The small molecule below binds the protein below.
Small molecule (SMILES): CC(=O)N[C@@H]1[C@@H](O)[C@H](O)[C@@H](CO)O[C@H]1O

Sequence of chain 1.A:
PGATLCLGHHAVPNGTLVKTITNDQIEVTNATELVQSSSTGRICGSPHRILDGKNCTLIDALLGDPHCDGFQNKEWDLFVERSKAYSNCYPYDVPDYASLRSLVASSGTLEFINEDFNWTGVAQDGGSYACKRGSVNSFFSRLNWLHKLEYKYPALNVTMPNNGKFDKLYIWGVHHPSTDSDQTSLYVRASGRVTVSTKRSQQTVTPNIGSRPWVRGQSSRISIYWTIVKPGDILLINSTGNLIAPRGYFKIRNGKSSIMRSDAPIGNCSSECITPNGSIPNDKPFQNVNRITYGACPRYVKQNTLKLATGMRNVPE

Binding-site contacts:
Ligand atom O5 contacts residue ASN16 of chain 1.A at 2.4 Å (h-bond).
Ligand atom O7 contacts residue ASN16 of chain 1.A at 3.2 Å (h-bond).
Ligand atom C1 contacts residue ASN16 of chain 1.A at 1.4 Å.
Ligand atom C5 contacts residue ASN16 of chain 1.A at 3.7 Å.
Ligand atom C8 contacts residue GLY17 of chain 1.A at 4.4 Å.
Ligand atom N2 contacts residue ASN16 of chain 1.A at 3.0 Å (h-bond).
Ligand atom C7 contacts residue ASN16 of chain 1.A at 3.1 Å.
Ligand atom C8 contacts residue THR31 of chain 1.A at 3.7 Å.
Ligand atom O7 contacts residue THR18 of chain 1.A at 4.3 Å.
Ligand atom C4 contacts residue ASN16 of chain 1.A at 4.2 Å.
Ligand atom O3 contacts residue NAG1 of chain 1.D at 3.4 Å.
Ligand atom C8 contacts residue THR18 of chain 1.A at 3.5 Å.
Ligand atom C2 contacts residue ASN16 of chain 1.A at 2.5 Å.
Ligand atom O4 contacts residue NAG1 of chain 1.D at 4.2 Å.
Ligand atom C7 contacts residue THR18 of chain 1.A at 4.4 Å.
Ligand atom C8 contacts residue ASN16 of chain 1.A at 3.1 Å.
Ligand atom C3 contacts residue NAG1 of chain 1.D at 3.9 Å.
Ligand atom C3 contacts residue ASN16 of chain 1.A at 3.8 Å.
Ligand atom C8 contacts residue ASN32 of chain 1.A at 4.3 Å.